Binding-site contacts:
Ligand atom C2 contacts residue ASN283 of chain 1.D at 2.3 Å.
Ligand atom O6 contacts residue ARG558 of chain 1.D at 3.0 Å (salt-bridge).
Ligand atom O5 contacts residue ILE281 of chain 1.D at 4.1 Å.
Ligand atom C4 contacts residue ASN283 of chain 1.D at 4.2 Å.
Ligand atom O7 contacts residue MET310 of chain 1.D at 4.4 Å.
Ligand atom C6 contacts residue ARG558 of chain 1.D at 4.2 Å.
Ligand atom O5 contacts residue ASN283 of chain 1.D at 2.3 Å (h-bond).
Ligand atom O7 contacts residue SER311 of chain 1.D at 3.5 Å (h-bond).
Ligand atom C8 contacts residue TYR284 of chain 1.D at 3.9 Å (hydrophobic).
Ligand atom C1 contacts residue ILE281 of chain 1.D at 3.9 Å (hydrophobic).
Ligand atom C8 contacts residue ASN283 of chain 1.D at 4.4 Å.
Ligand atom O7 contacts residue GLU639 of chain 1.D at 4.4 Å.
Ligand atom C1 contacts residue ASN283 of chain 1.D at 1.4 Å.
Ligand atom O7 contacts residue ASN283 of chain 1.D at 3.5 Å (h-bond).
Ligand atom O3 contacts residue ASN283 of chain 1.D at 4.4 Å.
Ligand atom C3 contacts residue ASN283 of chain 1.D at 3.7 Å.
Ligand atom C7 contacts residue ASN283 of chain 1.D at 3.5 Å.
Ligand atom N2 contacts residue ASN283 of chain 1.D at 3.0 Å (h-bond).
Ligand atom C5 contacts residue ASN283 of chain 1.D at 3.6 Å.

Sequence of chain 1.D:
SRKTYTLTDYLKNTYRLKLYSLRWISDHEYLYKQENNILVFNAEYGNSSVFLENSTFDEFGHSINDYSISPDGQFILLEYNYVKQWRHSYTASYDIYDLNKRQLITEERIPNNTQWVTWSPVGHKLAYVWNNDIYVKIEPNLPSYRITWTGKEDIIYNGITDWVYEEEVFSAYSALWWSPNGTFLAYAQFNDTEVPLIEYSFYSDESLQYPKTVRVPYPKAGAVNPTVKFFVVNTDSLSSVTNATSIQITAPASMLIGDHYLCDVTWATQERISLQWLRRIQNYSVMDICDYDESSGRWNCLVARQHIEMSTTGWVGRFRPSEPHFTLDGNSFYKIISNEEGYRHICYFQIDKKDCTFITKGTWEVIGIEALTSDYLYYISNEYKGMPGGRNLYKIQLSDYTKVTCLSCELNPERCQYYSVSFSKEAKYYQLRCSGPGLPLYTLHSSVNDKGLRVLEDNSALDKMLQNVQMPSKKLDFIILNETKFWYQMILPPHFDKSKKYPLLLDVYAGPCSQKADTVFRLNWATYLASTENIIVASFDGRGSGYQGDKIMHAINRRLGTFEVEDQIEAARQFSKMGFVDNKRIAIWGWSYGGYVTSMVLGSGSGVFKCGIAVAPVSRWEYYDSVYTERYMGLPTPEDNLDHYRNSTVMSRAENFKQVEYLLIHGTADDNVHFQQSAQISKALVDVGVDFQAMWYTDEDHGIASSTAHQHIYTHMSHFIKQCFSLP

A protein and the small-molecule ligand that binds it are described below.
Small molecule (SMILES): CC(=O)N[C@H]1[C@H](O[C@H]2[C@H](O)[C@@H](NC(C)=O)CO[C@@H]2CO)O[C@H](CO)[C@@H](O)[C@@H]1O